Binding-site contacts:
Ligand atom N contacts residue THR1065 of chain 1.A at 3.2 Å (h-bond).
Ligand atom CG contacts residue GLU1228 of chain 1.MA at 2.9 Å.
Ligand atom NH2 contacts residue ASP1073 of chain 1.A at 3.1 Å (salt-bridge).
Ligand atom O contacts residue ILE1045 of chain 1.A at 3.6 Å.
Ligand atom CD1 contacts residue ILE1053 of chain 1.A at 3.4 Å (hydrophobic).
Ligand atom CA contacts residue THR1065 of chain 1.A at 3.6 Å.
Ligand atom OG1 contacts residue ARG1049 of chain 1.A at 2.9 Å (salt-bridge).
Ligand atom CD1 contacts residue THR1065 of chain 1.A at 3.5 Å.
Ligand atom CE contacts residue GLU1228 of chain 1.MA at 2.4 Å.
Ligand atom CG2 contacts residue PHE1068 of chain 1.A at 3.6 Å (hydrophobic).
Ligand atom CG1 contacts residue PHE1068 of chain 1.A at 3.4 Å (hydrophobic).
Ligand atom O contacts residue ARG1049 of chain 1.A at 3.7 Å.
Ligand atom CB contacts residue GLU1052 of chain 1.A at 3.1 Å.
Ligand atom CG contacts residue ILE1045 of chain 1.A at 3.5 Å (hydrophobic).
Ligand atom C contacts residue ASN1069 of chain 1.A at 3.2 Å.
Ligand atom NH1 contacts residue ASN1069 of chain 1.A at 2.8 Å (h-bond).
Ligand atom N contacts residue ASN1069 of chain 1.A at 2.9 Å (h-bond).
Ligand atom O contacts residue GLN1074 of chain 1.A at 3.0 Å (h-bond).
Ligand atom O contacts residue ARG1049 of chain 1.A at 3.7 Å.
Ligand atom O contacts residue ASN1069 of chain 1.A at 3.3 Å (h-bond).
Ligand atom CD1 contacts residue PHE1068 of chain 1.A at 3.4 Å (hydrophobic).
Ligand atom CG contacts residue GLU1052 of chain 1.A at 3.2 Å.
Ligand atom CA contacts residue ASN1069 of chain 1.A at 3.5 Å.
Ligand atom O contacts residue THR1065 of chain 1.A at 3.2 Å.
Ligand atom CD contacts residue GLU1228 of chain 1.MA at 2.9 Å.
Ligand atom NZ contacts residue LYS1225 of chain 1.MA at 2.2 Å.
Ligand atom O contacts residue ARG1049 of chain 1.A at 3.7 Å.
Ligand atom NZ contacts residue GLU1228 of chain 1.MA at 2.8 Å.
Ligand atom CD contacts residue GLN1074 of chain 1.A at 3.5 Å.
Ligand atom NZ contacts residue ASP1073 of chain 1.A at 3.0 Å (salt-bridge).
Ligand atom N contacts residue GLN1074 of chain 1.A at 3.2 Å (h-bond).
Ligand atom NH1 contacts residue ASP1073 of chain 1.A at 3.6 Å.
Ligand atom CE contacts residue LYS1225 of chain 1.MA at 2.9 Å.
Ligand atom O contacts residue ASN1069 of chain 1.A at 3.0 Å (h-bond).
Ligand atom CE1 contacts residue ARG1044 of chain 1.A at 3.5 Å.
Ligand atom O contacts residue THR1065 of chain 1.A at 3.6 Å.
Ligand atom CZ contacts residue ARG1044 of chain 1.A at 3.2 Å.
Ligand atom CD1 contacts residue ARG1044 of chain 1.A at 3.1 Å.
Ligand atom CB contacts residue GLN1074 of chain 1.A at 3.5 Å.
Ligand atom CB contacts residue GLU1228 of chain 1.MA at 3.7 Å.

Sequence of chain 1.A:
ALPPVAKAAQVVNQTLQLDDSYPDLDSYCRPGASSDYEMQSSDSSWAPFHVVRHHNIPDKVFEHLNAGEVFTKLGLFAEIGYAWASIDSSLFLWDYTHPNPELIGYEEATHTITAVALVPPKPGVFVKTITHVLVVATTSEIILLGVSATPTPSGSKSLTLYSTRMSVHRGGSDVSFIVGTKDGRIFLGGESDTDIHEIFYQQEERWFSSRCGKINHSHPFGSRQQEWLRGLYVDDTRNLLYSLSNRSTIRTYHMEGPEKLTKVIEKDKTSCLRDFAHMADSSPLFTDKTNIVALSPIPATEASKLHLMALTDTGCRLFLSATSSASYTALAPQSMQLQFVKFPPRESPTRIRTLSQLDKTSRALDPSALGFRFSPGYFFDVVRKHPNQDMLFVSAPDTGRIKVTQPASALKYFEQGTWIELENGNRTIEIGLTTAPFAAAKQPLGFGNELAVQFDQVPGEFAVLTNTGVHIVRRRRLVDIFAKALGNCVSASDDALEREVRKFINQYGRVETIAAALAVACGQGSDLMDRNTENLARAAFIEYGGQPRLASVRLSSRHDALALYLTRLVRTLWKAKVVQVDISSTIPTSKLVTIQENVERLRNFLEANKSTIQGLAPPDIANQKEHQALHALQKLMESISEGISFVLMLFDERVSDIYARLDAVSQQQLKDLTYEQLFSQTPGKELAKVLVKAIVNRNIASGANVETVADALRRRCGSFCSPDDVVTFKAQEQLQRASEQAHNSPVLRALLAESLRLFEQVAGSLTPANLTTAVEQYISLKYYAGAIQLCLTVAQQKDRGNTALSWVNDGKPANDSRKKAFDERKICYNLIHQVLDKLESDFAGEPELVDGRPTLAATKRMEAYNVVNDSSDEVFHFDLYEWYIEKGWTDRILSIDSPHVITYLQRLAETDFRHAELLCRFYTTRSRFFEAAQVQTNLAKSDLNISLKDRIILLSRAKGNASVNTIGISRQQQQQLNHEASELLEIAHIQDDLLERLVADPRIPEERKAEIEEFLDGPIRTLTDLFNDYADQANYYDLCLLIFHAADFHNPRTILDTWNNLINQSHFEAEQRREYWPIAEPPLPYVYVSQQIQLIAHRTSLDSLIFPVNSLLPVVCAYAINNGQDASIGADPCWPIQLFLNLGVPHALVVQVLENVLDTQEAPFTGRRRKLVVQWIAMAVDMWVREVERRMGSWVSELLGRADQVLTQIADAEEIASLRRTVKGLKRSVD

A protein and the small-molecule ligand that binds it are described below.
Small molecule (SMILES): CC[C@H](C)[C@H](NC(=O)[C@@H](NC(=O)[C@H](CC(C)C)NC(=O)[C@@H](N)CCCCN)C(C)C)C(=O)N[C@@H](CC(N)=O)C(=O)N[C@@H](CCCCN)C(=O)N[C@@H](CC(=O)O)C(=O)N[C@@H](CCSC)C(=O)N[C@@H](CCCN=C(N)N)C(=O)N[C@H](C(=O)N[C@@H](CC(=O)O)C(=O)N[C@@H](CC(C)C)C(=O)N[C@@H](Cc1ccccc1)C(=O)N[C@@H](CO)C(=O)N1CCC[C@H]1C(=O)N1CCC[C@H]1C(=O)N[C@H](C=O)CC(N)=O)[C@@H](C)O

Sequence of chain 1.MA:
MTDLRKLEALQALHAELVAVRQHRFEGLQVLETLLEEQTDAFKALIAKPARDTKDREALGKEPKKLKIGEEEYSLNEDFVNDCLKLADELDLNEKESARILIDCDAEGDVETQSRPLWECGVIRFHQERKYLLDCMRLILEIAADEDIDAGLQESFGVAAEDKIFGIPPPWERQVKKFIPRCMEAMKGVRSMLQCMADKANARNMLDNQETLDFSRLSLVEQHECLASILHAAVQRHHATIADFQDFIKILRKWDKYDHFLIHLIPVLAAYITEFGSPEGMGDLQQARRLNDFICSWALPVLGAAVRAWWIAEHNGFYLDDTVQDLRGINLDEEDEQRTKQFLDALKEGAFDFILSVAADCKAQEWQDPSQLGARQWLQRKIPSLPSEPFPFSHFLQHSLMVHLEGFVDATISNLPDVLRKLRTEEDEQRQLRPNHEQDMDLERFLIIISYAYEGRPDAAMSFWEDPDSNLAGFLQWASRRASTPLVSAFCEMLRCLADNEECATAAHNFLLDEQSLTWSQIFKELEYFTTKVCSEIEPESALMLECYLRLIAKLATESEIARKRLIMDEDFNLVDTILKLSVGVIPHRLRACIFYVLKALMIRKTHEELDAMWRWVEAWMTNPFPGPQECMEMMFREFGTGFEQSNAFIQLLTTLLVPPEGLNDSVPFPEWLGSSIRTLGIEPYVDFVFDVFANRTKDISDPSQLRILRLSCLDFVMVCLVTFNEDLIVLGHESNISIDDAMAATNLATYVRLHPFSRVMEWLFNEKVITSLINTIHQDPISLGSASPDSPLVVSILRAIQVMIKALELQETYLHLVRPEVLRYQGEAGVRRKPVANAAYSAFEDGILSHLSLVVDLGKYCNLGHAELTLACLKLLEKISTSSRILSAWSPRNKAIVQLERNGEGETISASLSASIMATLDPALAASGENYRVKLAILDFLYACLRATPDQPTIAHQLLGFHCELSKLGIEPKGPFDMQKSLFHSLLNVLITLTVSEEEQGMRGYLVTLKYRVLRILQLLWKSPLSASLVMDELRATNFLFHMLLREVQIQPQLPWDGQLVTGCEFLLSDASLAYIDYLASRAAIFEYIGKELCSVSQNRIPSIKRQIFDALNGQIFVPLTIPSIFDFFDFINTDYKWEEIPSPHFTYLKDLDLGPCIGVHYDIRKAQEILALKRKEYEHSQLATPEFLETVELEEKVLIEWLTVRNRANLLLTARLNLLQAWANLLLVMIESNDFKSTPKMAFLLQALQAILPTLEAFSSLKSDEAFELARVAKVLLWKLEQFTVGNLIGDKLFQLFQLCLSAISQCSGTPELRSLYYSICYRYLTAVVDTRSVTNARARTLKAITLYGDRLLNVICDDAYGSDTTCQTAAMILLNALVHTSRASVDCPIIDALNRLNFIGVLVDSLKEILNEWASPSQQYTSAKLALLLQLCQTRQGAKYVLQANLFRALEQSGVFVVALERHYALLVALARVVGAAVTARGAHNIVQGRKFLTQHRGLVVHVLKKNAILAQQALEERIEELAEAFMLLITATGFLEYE